Sequence of chain 1.A:
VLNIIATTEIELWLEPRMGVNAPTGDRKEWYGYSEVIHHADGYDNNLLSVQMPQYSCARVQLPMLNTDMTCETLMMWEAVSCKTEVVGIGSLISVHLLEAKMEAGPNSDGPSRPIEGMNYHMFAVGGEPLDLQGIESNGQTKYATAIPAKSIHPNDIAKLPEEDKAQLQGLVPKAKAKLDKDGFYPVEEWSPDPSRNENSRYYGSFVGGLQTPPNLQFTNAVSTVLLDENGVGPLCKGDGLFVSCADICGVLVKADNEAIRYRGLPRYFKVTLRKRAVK

Binding-site contacts:
Ligand atom C6 contacts residue ASP287 of chain 1.A at 3.4 Å.
Ligand atom C4 contacts residue GLU66 of chain 1.A at 3.1 Å.
Ligand atom C3 contacts residue VAL67 of chain 1.A at 4.2 Å (hydrophobic).
Ligand atom O4 contacts residue GLU66 of chain 1.A at 2.4 Å (salt-bridge).
Ligand atom C3 contacts residue LYS285 of chain 1.A at 4.0 Å.
Ligand atom O1B contacts residue ASN288 of chain 1.A at 3.3 Å (h-bond).
Ligand atom O8 contacts residue HIS69 of chain 1.A at 3.6 Å.
Ligand atom O4 contacts residue LYS285 of chain 1.A at 3.6 Å (salt-bridge).
Ligand atom C1 contacts residue ASN288 of chain 1.A at 3.4 Å.
Ligand atom O1B contacts residue HIS69 of chain 1.A at 2.7 Å (h-bond).
Ligand atom C6 contacts residue ASN288 of chain 1.A at 4.3 Å.
Ligand atom C1 contacts residue VAL67 of chain 1.A at 4.0 Å (hydrophobic).
Ligand atom O10 contacts residue ARG58 of chain 1.A at 3.3 Å (salt-bridge).
Ligand atom C4 contacts residue ASP287 of chain 1.A at 3.4 Å.
Ligand atom C5 contacts residue GLU66 of chain 1.A at 3.9 Å.
Ligand atom C3 contacts residue LYS285 of chain 1.A at 4.4 Å.
Ligand atom O4 contacts residue VAL67 of chain 1.A at 4.0 Å.
Ligand atom O1B contacts residue VAL67 of chain 1.A at 4.2 Å.
Ligand atom N5 contacts residue GLU66 of chain 1.A at 3.5 Å (salt-bridge).
Ligand atom O1A contacts residue HIS69 of chain 1.A at 4.0 Å.
Ligand atom C4 contacts residue VAL67 of chain 1.A at 3.7 Å (hydrophobic).
Ligand atom C2 contacts residue LYS285 of chain 1.A at 4.0 Å.
Ligand atom O1A contacts residue ASN288 of chain 1.A at 2.9 Å (h-bond).
Ligand atom C10 contacts residue GLU66 of chain 1.A at 3.4 Å.
Ligand atom C1 contacts residue HIS69 of chain 1.A at 3.6 Å.
Ligand atom O1A contacts residue VAL67 of chain 1.A at 3.5 Å.
Ligand atom C11 contacts residue GLU66 of chain 1.A at 3.3 Å.
Ligand atom C5 contacts residue ASP287 of chain 1.A at 3.9 Å.
Ligand atom O4 contacts residue ASP287 of chain 1.A at 2.6 Å (salt-bridge).
Ligand atom C11 contacts residue ARG58 of chain 1.A at 3.4 Å.
Ligand atom C4 contacts residue LYS285 of chain 1.A at 3.8 Å.
Ligand atom O4 contacts residue ARG292 of chain 1.A at 3.7 Å.
Ligand atom C4 contacts residue ASN288 of chain 1.A at 4.0 Å.
Ligand atom C5 contacts residue ASN288 of chain 1.A at 4.3 Å.
Ligand atom C11 contacts residue LEU79 of chain 1.A at 3.6 Å (hydrophobic).
Ligand atom O10 contacts residue GLU66 of chain 1.A at 3.5 Å (salt-bridge).
Ligand atom O1A contacts residue LYS285 of chain 1.A at 2.7 Å (salt-bridge).
Ligand atom C10 contacts residue ARG58 of chain 1.A at 3.8 Å.
Ligand atom O3 contacts residue LYS285 of chain 1.A at 3.8 Å.
Ligand atom C1 contacts residue LYS285 of chain 1.A at 3.7 Å.

This small molecule binds to this protein.
Small molecule (SMILES): CC(=O)N[C@H]1[C@H]([C@H](O)[C@H](O)CO)O[C@@](O[C@H]2[C@@H](O)[C@@H](CO)O[C@@H](O[C@H]3[C@H](O)[C@@H](O)[C@@H](O)O[C@@H]3CO)[C@@H]2O)(C(=O)O)C[C@@H]1O